Binding-site contacts:
Ligand atom O25 contacts residue ASN544 of chain 1.A at 3.1 Å (h-bond).
Ligand atom C10 contacts residue TYR352 of chain 1.A at 4.2 Å (hydrophobic).
Ligand atom C16 contacts residue SER548 of chain 1.A at 4.0 Å.
Ligand atom C18 contacts residue TYR352 of chain 1.A at 3.7 Å (hydrophobic).
Ligand atom O17 contacts residue TYR352 of chain 1.A at 4.0 Å.
Ligand atom CL24 contacts residue PHE356 of chain 1.A at 3.4 Å.
Ligand atom C7 contacts residue PHE356 of chain 1.A at 4.2 Å (hydrophobic).
Ligand atom O17 contacts residue SER548 of chain 1.A at 3.0 Å (h-bond).
Ligand atom C15 contacts residue SER548 of chain 1.A at 3.6 Å.
Ligand atom C14 contacts residue TYR352 of chain 1.A at 4.1 Å (hydrophobic).
Ligand atom C19 contacts residue TYR352 of chain 1.A at 3.7 Å (hydrophobic).
Ligand atom C3 contacts residue LEU545 of chain 1.A at 3.9 Å (hydrophobic).
Ligand atom O25 contacts residue ARG633 of chain 1.A at 4.2 Å.
Ligand atom C14 contacts residue SER548 of chain 1.A at 4.3 Å.
Ligand atom C21 contacts residue LEU545 of chain 1.A at 4.2 Å (hydrophobic).
Ligand atom O26 contacts residue GLY552 of chain 1.A at 3.9 Å.
Ligand atom O26 contacts residue SER548 of chain 1.A at 3.9 Å.
Ligand atom C22 contacts residue TYR352 of chain 1.A at 3.8 Å (hydrophobic).
Ligand atom O8 contacts residue PHE356 of chain 1.A at 4.0 Å.
Ligand atom O9 contacts residue TYR352 of chain 1.A at 3.7 Å.
Ligand atom C21 contacts residue TYR352 of chain 1.A at 4.2 Å (hydrophobic).
Ligand atom C15 contacts residue TYR352 of chain 1.A at 3.6 Å (hydrophobic).
Ligand atom C23 contacts residue TYR352 of chain 1.A at 4.0 Å (hydrophobic).
Ligand atom C23 contacts residue LEU545 of chain 1.A at 4.3 Å (hydrophobic).
Ligand atom O25 contacts residue GLN541 of chain 1.A at 3.6 Å (h-bond).
Ligand atom CL24 contacts residue ALA355 of chain 1.A at 3.5 Å.
Ligand atom C16 contacts residue TYR352 of chain 1.A at 3.7 Å (hydrophobic).
Ligand atom C18 contacts residue LEU545 of chain 1.A at 4.0 Å (hydrophobic).
Ligand atom CL24 contacts residue TYR352 of chain 1.A at 4.1 Å.
Ligand atom C3 contacts residue PHE386 of chain 1.A at 3.7 Å (hydrophobic).
Ligand atom C19 contacts residue LEU545 of chain 1.A at 3.8 Å (hydrophobic).
Ligand atom C6 contacts residue PHE356 of chain 1.A at 4.2 Å (hydrophobic).
Ligand atom C19 contacts residue SER548 of chain 1.A at 3.5 Å.
Ligand atom C2 contacts residue PHE386 of chain 1.A at 4.0 Å (hydrophobic).
Ligand atom C20 contacts residue TYR352 of chain 1.A at 4.2 Å (hydrophobic).
Ligand atom C20 contacts residue ASN544 of chain 1.A at 4.3 Å.
Ligand atom C11 contacts residue TYR352 of chain 1.A at 4.0 Å (hydrophobic).
Ligand atom C22 contacts residue PHE356 of chain 1.A at 3.9 Å (hydrophobic).
Ligand atom C20 contacts residue LEU545 of chain 1.A at 3.9 Å (hydrophobic).
Ligand atom C18 contacts residue SER548 of chain 1.A at 3.7 Å.

Sequence of chain 1.A:
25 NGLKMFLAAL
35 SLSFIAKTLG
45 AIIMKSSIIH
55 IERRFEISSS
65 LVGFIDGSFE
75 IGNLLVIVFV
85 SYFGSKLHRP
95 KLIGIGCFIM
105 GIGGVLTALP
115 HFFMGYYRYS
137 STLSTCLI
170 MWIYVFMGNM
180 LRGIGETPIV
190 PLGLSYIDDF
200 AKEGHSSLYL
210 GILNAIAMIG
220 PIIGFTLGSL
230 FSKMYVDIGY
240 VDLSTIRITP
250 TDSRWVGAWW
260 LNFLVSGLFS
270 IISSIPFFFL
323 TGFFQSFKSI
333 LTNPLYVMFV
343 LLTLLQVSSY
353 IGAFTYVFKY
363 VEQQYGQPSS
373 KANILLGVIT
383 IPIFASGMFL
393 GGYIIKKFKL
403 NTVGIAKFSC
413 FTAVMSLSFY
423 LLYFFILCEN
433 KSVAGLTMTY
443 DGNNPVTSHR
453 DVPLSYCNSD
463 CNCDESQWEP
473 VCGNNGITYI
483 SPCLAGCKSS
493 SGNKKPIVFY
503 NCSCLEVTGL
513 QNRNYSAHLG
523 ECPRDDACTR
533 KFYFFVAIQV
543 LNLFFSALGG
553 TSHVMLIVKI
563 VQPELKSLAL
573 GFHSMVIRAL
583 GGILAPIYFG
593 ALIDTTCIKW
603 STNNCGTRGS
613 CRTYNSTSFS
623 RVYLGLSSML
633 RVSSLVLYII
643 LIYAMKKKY

This protein binds this small molecule.
Small molecule (SMILES): O=C1OC2(c3cc(Cl)c(O)cc3Oc3cc(O)c(Cl)cc32)c2ccccc21